Binding-site contacts:
Ligand atom O6 contacts residue THR89 of chain 4.A at 4.0 Å.
Ligand atom C1 contacts residue THR89 of chain 4.A at 4.2 Å.
Ligand atom O6 contacts residue PHE119 of chain 4.A at 3.0 Å (h-bond).
Ligand atom C5 contacts residue THR89 of chain 4.A at 4.5 Å.
Ligand atom N2 contacts residue TYR90 of chain 4.A at 4.2 Å.
Ligand atom O7 contacts residue ASP67 of chain 4.A at 2.8 Å (salt-bridge).
Ligand atom C4 contacts residue ASN118 of chain 4.A at 4.2 Å.
Ligand atom C8 contacts residue SER66 of chain 4.A at 3.3 Å.
Ligand atom C1 contacts residue ASN118 of chain 4.A at 1.4 Å.
Ligand atom O5 contacts residue THR89 of chain 4.A at 4.5 Å.
Ligand atom C7 contacts residue ASN118 of chain 4.A at 3.4 Å.
Ligand atom O7 contacts residue ASN118 of chain 4.A at 4.3 Å.
Ligand atom O5 contacts residue ASN118 of chain 4.A at 2.4 Å (h-bond).
Ligand atom C1 contacts residue THR120 of chain 4.A at 4.4 Å.
Ligand atom O6 contacts residue THR120 of chain 4.A at 3.1 Å (h-bond).
Ligand atom C3 contacts residue ASN118 of chain 4.A at 3.8 Å.
Ligand atom C7 contacts residue TYR90 of chain 4.A at 4.2 Å (hydrophobic).
Ligand atom C6 contacts residue THR120 of chain 4.A at 3.4 Å.
Ligand atom C7 contacts residue ASP67 of chain 4.A at 3.3 Å.
Ligand atom C8 contacts residue ASN118 of chain 4.A at 3.6 Å.
Ligand atom C2 contacts residue ASN118 of chain 4.A at 2.4 Å.
Ligand atom C5 contacts residue THR120 of chain 4.A at 4.0 Å.
Ligand atom O5 contacts residue THR120 of chain 4.A at 3.2 Å (h-bond).
Ligand atom O7 contacts residue TYR90 of chain 4.A at 3.8 Å.
Ligand atom C5 contacts residue ASN118 of chain 4.A at 3.6 Å.
Ligand atom N2 contacts residue ASN118 of chain 4.A at 2.9 Å (h-bond).
Ligand atom N2 contacts residue ASP67 of chain 4.A at 4.5 Å.
Ligand atom C6 contacts residue PHE119 of chain 4.A at 4.2 Å (hydrophobic).
Ligand atom C8 contacts residue ASP67 of chain 4.A at 3.3 Å.
Ligand atom O5 contacts residue PHE119 of chain 4.A at 4.1 Å.

Sequence of chain 4.A:
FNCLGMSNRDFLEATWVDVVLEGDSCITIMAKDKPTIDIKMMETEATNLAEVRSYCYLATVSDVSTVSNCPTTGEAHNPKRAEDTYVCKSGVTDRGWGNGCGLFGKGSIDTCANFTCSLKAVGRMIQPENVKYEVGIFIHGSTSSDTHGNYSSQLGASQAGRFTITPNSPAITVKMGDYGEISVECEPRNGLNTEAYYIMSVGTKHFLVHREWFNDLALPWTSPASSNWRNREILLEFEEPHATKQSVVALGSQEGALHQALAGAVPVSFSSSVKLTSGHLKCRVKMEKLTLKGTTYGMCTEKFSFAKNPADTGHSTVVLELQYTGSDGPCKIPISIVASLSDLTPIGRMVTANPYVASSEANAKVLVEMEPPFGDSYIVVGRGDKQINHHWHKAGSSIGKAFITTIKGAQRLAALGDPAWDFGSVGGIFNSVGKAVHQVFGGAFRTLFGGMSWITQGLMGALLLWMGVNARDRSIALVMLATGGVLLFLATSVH

The protein below binds the small molecule below.
Small molecule (SMILES): CC(=O)N[C@@H]1[C@@H](O)[C@H](O)[C@@H](CO)O[C@H]1O